Sequence of chain 1.A:
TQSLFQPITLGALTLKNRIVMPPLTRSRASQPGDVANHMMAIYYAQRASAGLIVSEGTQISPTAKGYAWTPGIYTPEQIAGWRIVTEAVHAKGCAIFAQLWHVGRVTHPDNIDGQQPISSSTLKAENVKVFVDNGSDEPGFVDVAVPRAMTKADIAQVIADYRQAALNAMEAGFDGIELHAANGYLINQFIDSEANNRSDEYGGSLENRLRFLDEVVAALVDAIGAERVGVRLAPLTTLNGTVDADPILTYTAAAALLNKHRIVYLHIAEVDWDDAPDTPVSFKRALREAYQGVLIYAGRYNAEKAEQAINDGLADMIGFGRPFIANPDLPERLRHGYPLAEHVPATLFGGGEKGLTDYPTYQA

This small molecule binds to this protein.
Small molecule (SMILES): Oc1ccc(Cl)cc1

Binding-site contacts:
Ligand atom C3 contacts residue PHE350 of chain 1.A at 3.4 Å (hydrophobic).
Ligand atom C1 contacts residue TYR68 of chain 1.A at 4.1 Å (hydrophobic).
Ligand atom C6 contacts residue PHE132 of chain 1.A at 3.3 Å (hydrophobic).
Ligand atom O7 contacts residue THR71 of chain 1.A at 4.3 Å.
Ligand atom C1 contacts residue SER28 of chain 1.A at 3.2 Å.
Ligand atom C1 contacts residue PHE350 of chain 1.A at 4.1 Å (hydrophobic).
Ligand atom CL9 contacts residue PHE142 of chain 1.A at 3.7 Å.
Ligand atom C3 contacts residue PHE142 of chain 1.A at 3.8 Å (hydrophobic).
Ligand atom C6 contacts residue ALA69 of chain 1.A at 3.8 Å (hydrophobic).
Ligand atom C2 contacts residue TYR68 of chain 1.A at 4.3 Å (hydrophobic).
Ligand atom C6 contacts residue SER28 of chain 1.A at 3.9 Å.
Ligand atom CL9 contacts residue PHE350 of chain 1.A at 4.0 Å.
Ligand atom C6 contacts residue PHE350 of chain 1.A at 4.0 Å (hydrophobic).
Ligand atom CL9 contacts residue PHE132 of chain 1.A at 3.8 Å.
Ligand atom C6 contacts residue TRP70 of chain 1.A at 3.7 Å (hydrophobic).
Ligand atom C2 contacts residue PHE132 of chain 1.A at 3.8 Å (hydrophobic).
Ligand atom C2 contacts residue SER28 of chain 1.A at 3.8 Å.
Ligand atom O7 contacts residue ALA69 of chain 1.A at 2.6 Å (h-bond).
Ligand atom C1 contacts residue PHE132 of chain 1.A at 3.7 Å (hydrophobic).
Ligand atom C4 contacts residue PHE132 of chain 1.A at 3.5 Å (hydrophobic).
Ligand atom O7 contacts residue TYR68 of chain 1.A at 3.2 Å.
Ligand atom O7 contacts residue PHE132 of chain 1.A at 4.3 Å.
Ligand atom O7 contacts residue SER28 of chain 1.A at 2.7 Å (h-bond).
Ligand atom C4 contacts residue PHE350 of chain 1.A at 3.4 Å (hydrophobic).
Ligand atom C1 contacts residue ALA69 of chain 1.A at 3.6 Å (hydrophobic).
Ligand atom C5 contacts residue PHE132 of chain 1.A at 3.3 Å (hydrophobic).
Ligand atom C5 contacts residue PHE350 of chain 1.A at 3.7 Å (hydrophobic).
Ligand atom C4 contacts residue PHE142 of chain 1.A at 4.1 Å (hydrophobic).
Ligand atom C3 contacts residue PHE132 of chain 1.A at 3.9 Å (hydrophobic).
Ligand atom C5 contacts residue TRP70 of chain 1.A at 3.9 Å (hydrophobic).
Ligand atom C2 contacts residue PHE350 of chain 1.A at 3.8 Å (hydrophobic).